A protein and the small-molecule ligand that binds it are described below.
Small molecule (SMILES): Nc1ncnc2c1ncn2[C@@H]1O[C@H](CO[P](=O)(O)O[P](=O)(O)OC[C@H]2O[C@@H](O)[C@H](O)[C@@H]2O)[C@@H](O)[C@H]1O

Binding-site contacts:
Ligand atom O2B contacts residue TYR235 of chain 1.A at 3.4 Å.
Ligand atom N9 contacts residue ALA265 of chain 1.A at 3.7 Å.
Ligand atom C4D contacts residue GLY234 of chain 1.A at 3.4 Å.
Ligand atom O3' contacts residue GLY181 of chain 1.A at 3.3 Å (h-bond).
Ligand atom O1B contacts residue VAL182 of chain 1.A at 3.0 Å (h-bond).
Ligand atom N6 contacts residue LEU275 of chain 1.A at 3.5 Å.
Ligand atom N1 contacts residue LEU275 of chain 1.A at 3.8 Å.
Ligand atom N1 contacts residue GLN247 of chain 1.A at 2.9 Å (h-bond).
Ligand atom C3D contacts residue ARG204 of chain 1.A at 3.6 Å.
Ligand atom C8 contacts residue ALA236 of chain 1.A at 3.5 Å (hydrophobic).
Ligand atom C2' contacts residue ALA236 of chain 1.A at 3.7 Å (hydrophobic).
Ligand atom O1A contacts residue LEU266 of chain 1.A at 3.5 Å (h-bond).
Ligand atom C2 contacts residue GLN247 of chain 1.A at 3.5 Å.
Ligand atom N1 contacts residue VAL203 of chain 1.A at 3.5 Å.
Ligand atom O3' contacts residue ARG204 of chain 1.A at 3.2 Å (salt-bridge).
Ligand atom O4' contacts residue ALA265 of chain 1.A at 3.3 Å.
Ligand atom N7 contacts residue PRO273 of chain 1.A at 3.6 Å.
Ligand atom O2' contacts residue ARG204 of chain 1.A at 3.0 Å (salt-bridge).
Ligand atom C4 contacts residue ALA265 of chain 1.A at 3.7 Å (hydrophobic).
Ligand atom N3 contacts residue ASP202 of chain 1.A at 3.8 Å.
Ligand atom O5' contacts residue LEU266 of chain 1.A at 3.6 Å (h-bond).
Ligand atom C5' contacts residue THR264 of chain 1.A at 3.4 Å.
Ligand atom C6 contacts residue VAL203 of chain 1.A at 3.6 Å (hydrophobic).
Ligand atom C2 contacts residue ASP202 of chain 1.A at 3.8 Å.
Ligand atom O2' contacts residue ALA236 of chain 1.A at 3.7 Å.
Ligand atom C5D contacts residue GLY234 of chain 1.A at 3.2 Å.
Ligand atom C6 contacts residue LEU275 of chain 1.A at 3.8 Å (hydrophobic).
Ligand atom O1A contacts residue TYR235 of chain 1.A at 3.6 Å.
Ligand atom C8 contacts residue LEU266 of chain 1.A at 3.5 Å (hydrophobic).
Ligand atom O5' contacts residue THR264 of chain 1.A at 3.4 Å (h-bond).
Ligand atom O3' contacts residue ASP202 of chain 1.A at 3.0 Å (salt-bridge).
Ligand atom O2' contacts residue ASP202 of chain 1.A at 2.5 Å (salt-bridge).
Ligand atom C1' contacts residue ASP202 of chain 1.A at 3.5 Å.
Ligand atom O4' contacts residue LEU266 of chain 1.A at 3.7 Å.
Ligand atom O3' contacts residue VAL180 of chain 1.A at 3.7 Å.
Ligand atom C3D contacts residue GLY234 of chain 1.A at 3.2 Å.
Ligand atom C2' contacts residue ASP202 of chain 1.A at 3.6 Å.
Ligand atom O3D contacts residue GLY234 of chain 1.A at 2.9 Å (h-bond).
Ligand atom C2D contacts residue ARG204 of chain 1.A at 3.7 Å.
Ligand atom C2 contacts residue VAL203 of chain 1.A at 3.8 Å (hydrophobic).

Sequence of chain 1.A:
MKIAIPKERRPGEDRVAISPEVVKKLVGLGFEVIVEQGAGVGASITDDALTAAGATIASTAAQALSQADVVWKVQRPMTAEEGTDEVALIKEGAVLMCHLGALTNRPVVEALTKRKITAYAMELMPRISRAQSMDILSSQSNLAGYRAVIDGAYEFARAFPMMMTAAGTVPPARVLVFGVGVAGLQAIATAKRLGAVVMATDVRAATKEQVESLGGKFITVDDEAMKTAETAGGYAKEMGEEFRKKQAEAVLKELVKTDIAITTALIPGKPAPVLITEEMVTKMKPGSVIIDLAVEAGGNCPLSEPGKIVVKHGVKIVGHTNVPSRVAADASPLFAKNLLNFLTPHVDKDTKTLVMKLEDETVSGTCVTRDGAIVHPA